Binding-site contacts:
Ligand atom C3 contacts residue ASN65 of chain 4.B at 3.8 Å.
Ligand atom C7 contacts residue ASN65 of chain 4.B at 3.4 Å.
Ligand atom C5 contacts residue ASN65 of chain 4.B at 3.7 Å.
Ligand atom C5 contacts residue THR67 of chain 4.B at 4.2 Å.
Ligand atom C4 contacts residue ASN65 of chain 4.B at 4.3 Å.
Ligand atom C8 contacts residue ILE355 of chain 4.B at 3.9 Å (hydrophobic).
Ligand atom C8 contacts residue LYS62 of chain 4.B at 4.3 Å.
Ligand atom O7 contacts residue LYS62 of chain 4.B at 3.9 Å.
Ligand atom N2 contacts residue ILE355 of chain 4.B at 4.4 Å.
Ligand atom O5 contacts residue ASN65 of chain 4.B at 2.4 Å (h-bond).
Ligand atom C2 contacts residue ASN65 of chain 4.B at 2.5 Å.
Ligand atom C6 contacts residue THR67 of chain 4.B at 4.0 Å.
Ligand atom C7 contacts residue ILE355 of chain 4.B at 4.3 Å (hydrophobic).
Ligand atom N2 contacts residue ASN65 of chain 4.B at 3.0 Å (h-bond).
Ligand atom O7 contacts residue ASN65 of chain 4.B at 3.4 Å (h-bond).
Ligand atom O5 contacts residue THR67 of chain 4.B at 3.8 Å.
Ligand atom C1 contacts residue ASN65 of chain 4.B at 1.5 Å.

This small molecule binds to this protein.
Small molecule (SMILES): CC(=O)N[C@@H]1[C@@H](O)[C@H](O)[C@@H](CO)O[C@H]1O

Sequence of chain 4.B:
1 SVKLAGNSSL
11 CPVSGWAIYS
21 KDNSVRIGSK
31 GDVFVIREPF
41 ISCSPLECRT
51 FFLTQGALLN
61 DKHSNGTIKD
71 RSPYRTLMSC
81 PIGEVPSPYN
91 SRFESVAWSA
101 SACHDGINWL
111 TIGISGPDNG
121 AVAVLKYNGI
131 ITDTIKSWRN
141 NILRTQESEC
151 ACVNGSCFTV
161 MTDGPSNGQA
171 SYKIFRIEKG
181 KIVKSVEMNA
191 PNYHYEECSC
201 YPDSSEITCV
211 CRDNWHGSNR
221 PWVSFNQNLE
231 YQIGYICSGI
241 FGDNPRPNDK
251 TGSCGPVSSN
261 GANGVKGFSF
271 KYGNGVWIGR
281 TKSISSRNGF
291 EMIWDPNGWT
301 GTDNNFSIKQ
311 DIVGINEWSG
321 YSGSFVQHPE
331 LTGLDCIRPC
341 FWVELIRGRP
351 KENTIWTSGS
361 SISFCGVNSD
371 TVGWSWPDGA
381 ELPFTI